Sequence of chain 1.E:
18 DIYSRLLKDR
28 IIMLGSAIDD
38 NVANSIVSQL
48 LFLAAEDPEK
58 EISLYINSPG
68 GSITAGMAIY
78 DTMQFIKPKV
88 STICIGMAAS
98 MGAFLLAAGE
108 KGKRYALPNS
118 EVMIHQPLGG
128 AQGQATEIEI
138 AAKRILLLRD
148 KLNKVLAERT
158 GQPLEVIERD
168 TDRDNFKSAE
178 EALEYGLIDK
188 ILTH

Binding-site contacts:
Ligand atom N contacts residue PHE82 of chain 1.D at 3.7 Å.
Ligand atom O contacts residue TYR62 of chain 1.E at 2.6 Å (h-bond).
Ligand atom C2 contacts residue TYR62 of chain 1.E at 3.4 Å (hydrophobic).
Ligand atom C contacts residue PHE82 of chain 1.D at 3.8 Å (hydrophobic).
Ligand atom CZ contacts residue THR79 of chain 1.D at 3.2 Å.
Ligand atom CE2 contacts residue LEU114 of chain 1.E at 3.7 Å (hydrophobic).
Ligand atom C8 contacts residue PHE49 of chain 1.D at 3.7 Å (hydrophobic).
Ligand atom O contacts residue TYR112 of chain 1.E at 3.7 Å.
Ligand atom CD1 contacts residue TYR62 of chain 1.E at 3.6 Å (hydrophobic).
Ligand atom C8 contacts residue ASP26 of chain 1.E at 3.9 Å.
Ligand atom CB contacts residue ILE90 of chain 1.E at 3.5 Å (hydrophobic).
Ligand atom CE contacts residue ASP26 of chain 1.E at 3.5 Å.
Ligand atom CE2 contacts residue THR79 of chain 1.D at 3.7 Å.
Ligand atom N contacts residue TYR62 of chain 1.E at 2.8 Å (h-bond).
Ligand atom C6 contacts residue ASP26 of chain 1.E at 3.2 Å.
Ligand atom CZ contacts residue LEU114 of chain 1.E at 3.8 Å (hydrophobic).
Ligand atom C contacts residue SER60 of chain 1.E at 3.4 Å.
Ligand atom C4 contacts residue ILE28 of chain 1.E at 3.7 Å (hydrophobic).
Ligand atom CD2 contacts residue PHE82 of chain 1.D at 3.6 Å (hydrophobic).
Ligand atom CB contacts residue TYR112 of chain 1.E at 3.8 Å (hydrophobic).
Ligand atom CM contacts residue TYR112 of chain 1.E at 3.6 Å (hydrophobic).
Ligand atom C contacts residue TYR62 of chain 1.E at 3.7 Å (hydrophobic).
Ligand atom CB contacts residue LEU189 of chain 1.E at 3.7 Å (hydrophobic).
Ligand atom O contacts residue PHE82 of chain 1.D at 3.8 Å.
Ligand atom CD contacts residue ILE28 of chain 1.E at 3.8 Å (hydrophobic).
Ligand atom CD contacts residue TYR62 of chain 1.E at 3.5 Å (hydrophobic).
Ligand atom CB contacts residue TYR112 of chain 1.E at 3.5 Å (hydrophobic).
Ligand atom O contacts residue LYS110 of chain 1.E at 3.0 Å (salt-bridge).
Ligand atom O contacts residue SER60 of chain 1.E at 3.4 Å (h-bond).
Ligand atom CE contacts residue ILE28 of chain 1.E at 3.8 Å (hydrophobic).
Ligand atom CM contacts residue LEU189 of chain 1.E at 3.5 Å (hydrophobic).
Ligand atom C7 contacts residue ASP26 of chain 1.E at 3.5 Å.
Ligand atom C8 contacts residue ARG22 of chain 1.E at 3.3 Å.
Ligand atom CE1 contacts residue ILE92 of chain 1.E at 3.5 Å (hydrophobic).
Ligand atom C6 contacts residue LEU23 of chain 1.E at 3.6 Å (hydrophobic).
Ligand atom CE1 contacts residue LEU48 of chain 1.D at 3.7 Å (hydrophobic).
Ligand atom CA contacts residue PHE82 of chain 1.D at 3.6 Å (hydrophobic).
Ligand atom C5 contacts residue ASP26 of chain 1.E at 3.8 Å.
Ligand atom CA contacts residue SER60 of chain 1.E at 3.9 Å.
Ligand atom C1 contacts residue TYR62 of chain 1.E at 3.6 Å (hydrophobic).

Sequence of chain 1.D:
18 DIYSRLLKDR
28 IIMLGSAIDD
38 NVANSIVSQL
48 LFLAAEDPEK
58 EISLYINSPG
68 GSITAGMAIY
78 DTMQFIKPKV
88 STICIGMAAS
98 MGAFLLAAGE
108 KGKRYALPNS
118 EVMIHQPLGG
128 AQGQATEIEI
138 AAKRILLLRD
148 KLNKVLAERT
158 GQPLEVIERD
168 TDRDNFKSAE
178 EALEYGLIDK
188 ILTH

This small molecule binds to this protein.
Small molecule (SMILES): C/C=C/C=C/C=C/C(=O)N[C@@H](Cc1ccccc1)C(=O)N[C@H]1COC(=O)[C@@H]2C[C@@H](C)CN2C(=O)[C@H](C)NC(=O)[C@H](C)N(C)C(=O)[C@@H]2CCCN2C1=O